This protein binds this small molecule.
Small molecule (SMILES): C[C@@H](O[PH](C)=O)C(C)(C)C

Sequence of chain 2.A:
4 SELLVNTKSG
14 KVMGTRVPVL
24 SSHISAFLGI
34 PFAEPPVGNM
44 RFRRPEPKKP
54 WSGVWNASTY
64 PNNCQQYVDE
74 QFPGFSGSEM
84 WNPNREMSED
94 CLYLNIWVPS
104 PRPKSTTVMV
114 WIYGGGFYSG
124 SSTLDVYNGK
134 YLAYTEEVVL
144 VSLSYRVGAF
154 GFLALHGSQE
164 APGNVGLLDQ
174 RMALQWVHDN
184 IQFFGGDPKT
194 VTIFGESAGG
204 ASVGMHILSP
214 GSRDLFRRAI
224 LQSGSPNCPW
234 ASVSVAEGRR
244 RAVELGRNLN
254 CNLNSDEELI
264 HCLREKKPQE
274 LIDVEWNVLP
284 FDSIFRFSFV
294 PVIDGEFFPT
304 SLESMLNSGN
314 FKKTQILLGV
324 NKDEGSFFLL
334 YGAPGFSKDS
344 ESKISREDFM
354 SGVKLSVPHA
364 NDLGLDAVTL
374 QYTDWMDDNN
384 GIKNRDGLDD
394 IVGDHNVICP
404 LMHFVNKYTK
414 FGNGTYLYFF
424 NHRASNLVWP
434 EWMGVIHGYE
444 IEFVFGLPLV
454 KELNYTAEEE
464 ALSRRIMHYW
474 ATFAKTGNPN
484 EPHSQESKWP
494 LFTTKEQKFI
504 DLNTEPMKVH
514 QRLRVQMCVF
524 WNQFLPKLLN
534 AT

Binding-site contacts:
Ligand atom C1 contacts residue GLY119 of chain 2.A at 3.9 Å.
Ligand atom C6 contacts residue PHE331 of chain 2.A at 4.4 Å (hydrophobic).
Ligand atom P contacts residue SER200 of chain 2.A at 1.6 Å.
Ligand atom C6 contacts residue PG41 of chain 2.K at 3.7 Å.
Ligand atom C7 contacts residue GLY441 of chain 2.A at 3.8 Å.
Ligand atom C3 contacts residue GLU199 of chain 2.A at 3.1 Å.
Ligand atom C7 contacts residue GLU199 of chain 2.A at 4.1 Å.
Ligand atom C1 contacts residue PHE331 of chain 2.A at 3.5 Å (hydrophobic).
Ligand atom O1 contacts residue ALA201 of chain 2.A at 3.0 Å (h-bond).
Ligand atom C4 contacts residue PG41 of chain 2.K at 4.3 Å.
Ligand atom P contacts residue HIS440 of chain 2.A at 3.2 Å.
Ligand atom C3 contacts residue GLY117 of chain 2.A at 3.6 Å.
Ligand atom C1 contacts residue PHE290 of chain 2.A at 3.9 Å (hydrophobic).
Ligand atom C1 contacts residue HIS440 of chain 2.A at 3.5 Å.
Ligand atom C5 contacts residue PG41 of chain 2.K at 3.6 Å.
Ligand atom C6 contacts residue PHE330 of chain 2.A at 3.9 Å (hydrophobic).
Ligand atom C6 contacts residue HIS440 of chain 2.A at 3.5 Å.
Ligand atom O2 contacts residue SER200 of chain 2.A at 2.8 Å (h-bond).
Ligand atom O1 contacts residue SER200 of chain 2.A at 2.5 Å (h-bond).
Ligand atom C7 contacts residue TRP84 of chain 2.A at 3.9 Å (hydrophobic).
Ligand atom C4 contacts residue HIS440 of chain 2.A at 4.2 Å.
Ligand atom C3 contacts residue GLY118 of chain 2.A at 3.4 Å.
Ligand atom P contacts residue GLY118 of chain 2.A at 3.9 Å.
Ligand atom O1 contacts residue GLY117 of chain 2.A at 3.7 Å.
Ligand atom P contacts residue GLY119 of chain 2.A at 3.7 Å.
Ligand atom C1 contacts residue PHE288 of chain 2.A at 3.9 Å (hydrophobic).
Ligand atom O2 contacts residue GLY118 of chain 2.A at 3.9 Å.
Ligand atom C1 contacts residue SER200 of chain 2.A at 2.7 Å.
Ligand atom C2 contacts residue HIS440 of chain 2.A at 4.3 Å.
Ligand atom C5 contacts residue TRP84 of chain 2.A at 3.5 Å (hydrophobic).
Ligand atom O1 contacts residue GLY118 of chain 2.A at 2.7 Å (h-bond).
Ligand atom C3 contacts residue SER200 of chain 2.A at 4.1 Å.
Ligand atom C2 contacts residue GLU199 of chain 2.A at 4.2 Å.
Ligand atom C7 contacts residue HIS440 of chain 2.A at 3.7 Å.
Ligand atom P contacts residue ALA201 of chain 2.A at 3.7 Å.
Ligand atom O2 contacts residue HIS440 of chain 2.A at 3.2 Å (h-bond).
Ligand atom O1 contacts residue GLY119 of chain 2.A at 2.5 Å (h-bond).
Ligand atom C2 contacts residue SER200 of chain 2.A at 4.2 Å.
Ligand atom C2 contacts residue GLY118 of chain 2.A at 3.7 Å.
Ligand atom O2 contacts residue GLY119 of chain 2.A at 4.3 Å.